Binding-site contacts:
Ligand atom NH1 contacts residue ASP186 of chain 1.B at 2.9 Å (salt-bridge).
Ligand atom O2 contacts residue SER192 of chain 1.B at 2.0 Å (h-bond).
Ligand atom O contacts residue GLY213 of chain 1.B at 3.1 Å (h-bond).
Ligand atom CB2 contacts residue CYS188 of chain 1.B at 3.4 Å (hydrophobic).
Ligand atom C3 contacts residue SER192 of chain 1.B at 2.2 Å.
Ligand atom CZ1 contacts residue THR86 of chain 1.B at 3.2 Å.
Ligand atom NH2 contacts residue ASP186 of chain 1.B at 2.6 Å (salt-bridge).
Ligand atom NH2 contacts residue SER187 of chain 1.B at 3.2 Å (h-bond).
Ligand atom CA contacts residue GLY213 of chain 1.B at 3.4 Å.
Ligand atom CD2 contacts residue GLY213 of chain 1.B at 3.3 Å.
Ligand atom N2 contacts residue HIS41 of chain 1.B at 3.1 Å (h-bond).
Ligand atom C2 contacts residue HIS41 of chain 1.B at 2.8 Å.
Ligand atom N contacts residue GLY213 of chain 1.B at 3.0 Å (h-bond).
Ligand atom CE11 contacts residue HIS41 of chain 1.B at 3.5 Å.
Ligand atom CG1 contacts residue HIS41 of chain 1.B at 3.4 Å.
Ligand atom CE2 contacts residue GLN214 of chain 1.B at 3.3 Å.
Ligand atom NE contacts residue GLY213 of chain 1.B at 3.4 Å (h-bond).
Ligand atom CZ2 contacts residue SER187 of chain 1.B at 3.0 Å.
Ligand atom O contacts residue TRP212 of chain 1.B at 3.2 Å.
Ligand atom NH2 contacts residue GLY215 of chain 1.B at 2.9 Å (h-bond).
Ligand atom CD11 contacts residue HIS41 of chain 1.B at 3.2 Å.
Ligand atom CA2 contacts residue SER192 of chain 1.B at 2.1 Å.
Ligand atom C3 contacts residue HIS41 of chain 1.B at 1.5 Å.
Ligand atom CZ1 contacts residue THR87 of chain 1.B at 3.5 Å.
Ligand atom CE11 contacts residue THR87 of chain 1.B at 3.5 Å.
Ligand atom N2 contacts residue SER192 of chain 1.B at 2.9 Å (h-bond).
Ligand atom CZ1 contacts residue HIS41 of chain 1.B at 3.5 Å.
Ligand atom CZ2 contacts residue ASP186 of chain 1.B at 3.5 Å.
Ligand atom CB2 contacts residue SER192 of chain 1.B at 2.7 Å.
Ligand atom CZ contacts residue PRO169 of chain 1.B at 3.5 Å (hydrophobic).
Ligand atom CB contacts residue GLY213 of chain 1.B at 3.2 Å.
Ligand atom CE21 contacts residue HIS41 of chain 1.B at 3.5 Å.
Ligand atom CB1 contacts residue HIS41 of chain 1.B at 3.5 Å.
Ligand atom O1 contacts residue LYS189 of chain 1.B at 3.5 Å.
Ligand atom CE2 contacts residue PRO169 of chain 1.B at 3.5 Å (hydrophobic).
Ligand atom CA2 contacts residue HIS41 of chain 1.B at 3.4 Å.
Ligand atom O2 contacts residue GLY190 of chain 1.B at 2.8 Å (h-bond).
Ligand atom N2 contacts residue SER211 of chain 1.B at 2.8 Å (h-bond).
Ligand atom NH1 contacts residue SER187 of chain 1.B at 2.7 Å (h-bond).
Ligand atom C2 contacts residue SER192 of chain 1.B at 1.5 Å.

This small molecule binds to this protein.
Small molecule (SMILES): NC(=[NH2+])NCCC[C@H](NC(=O)[C@H](Cc1ccccc1)NC(=O)[C@H](N)Cc1ccccc1)[C@H](O)CCl

Sequence of chain 1.B:
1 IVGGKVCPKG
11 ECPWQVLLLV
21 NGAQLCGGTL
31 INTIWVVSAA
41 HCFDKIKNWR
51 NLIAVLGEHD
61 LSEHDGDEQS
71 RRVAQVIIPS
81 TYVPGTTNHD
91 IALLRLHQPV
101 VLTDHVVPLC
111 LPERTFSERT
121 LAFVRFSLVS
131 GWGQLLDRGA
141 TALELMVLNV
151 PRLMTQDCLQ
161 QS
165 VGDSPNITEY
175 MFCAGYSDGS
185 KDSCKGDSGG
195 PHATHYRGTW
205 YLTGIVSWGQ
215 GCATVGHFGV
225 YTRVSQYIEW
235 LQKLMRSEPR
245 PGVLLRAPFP